Sequence of chain 1.F:
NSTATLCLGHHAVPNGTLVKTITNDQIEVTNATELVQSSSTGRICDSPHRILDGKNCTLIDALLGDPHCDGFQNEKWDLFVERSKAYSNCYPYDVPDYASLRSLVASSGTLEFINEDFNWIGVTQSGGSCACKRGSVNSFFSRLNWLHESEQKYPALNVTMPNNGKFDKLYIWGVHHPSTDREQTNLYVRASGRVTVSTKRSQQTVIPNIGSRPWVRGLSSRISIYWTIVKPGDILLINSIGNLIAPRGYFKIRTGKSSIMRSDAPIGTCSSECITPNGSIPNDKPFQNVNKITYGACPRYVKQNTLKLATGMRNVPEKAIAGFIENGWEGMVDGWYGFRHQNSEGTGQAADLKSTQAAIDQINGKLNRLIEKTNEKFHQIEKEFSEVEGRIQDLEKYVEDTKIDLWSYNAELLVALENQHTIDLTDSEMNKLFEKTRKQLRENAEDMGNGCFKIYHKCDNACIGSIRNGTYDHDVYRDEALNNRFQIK

The protein below binds the small molecule below.
Small molecule (SMILES): CC(=O)N[C@@H]1[C@@H](O)[C@H](O)[C@@H](CO)O[C@H]1O

Binding-site contacts:
Ligand atom C7 contacts residue ASN56 of chain 1.F at 4.1 Å.
Ligand atom O5 contacts residue ASN56 of chain 1.F at 2.3 Å (h-bond).
Ligand atom C8 contacts residue LYS55 of chain 1.F at 3.8 Å.
Ligand atom C5 contacts residue ASN56 of chain 1.F at 3.6 Å.
Ligand atom O6 contacts residue TYR87 of chain 1.F at 4.0 Å.
Ligand atom C4 contacts residue ASN56 of chain 1.F at 4.3 Å.
Ligand atom N2 contacts residue ASN56 of chain 1.F at 3.0 Å (h-bond).
Ligand atom C1 contacts residue ASN56 of chain 1.F at 1.4 Å.
Ligand atom C3 contacts residue ASN56 of chain 1.F at 3.9 Å.
Ligand atom C2 contacts residue ASN56 of chain 1.F at 2.6 Å.
Ligand atom O5 contacts residue TYR87 of chain 1.F at 4.2 Å.